A protein and the small-molecule ligand that binds it are described below.
Small molecule (SMILES): N[C@@H](CCC(=O)O)C(=O)O

Binding-site contacts:
Ligand atom N contacts residue SER142 of chain 1.A at 4.1 Å.
Ligand atom OE1 contacts residue THR143 of chain 1.A at 2.7 Å (h-bond).
Ligand atom O contacts residue SER142 of chain 1.A at 2.9 Å (h-bond).
Ligand atom C contacts residue TYR61 of chain 1.A at 3.6 Å (hydrophobic).
Ligand atom O contacts residue GLY141 of chain 1.A at 3.3 Å.
Ligand atom CA contacts residue TYR61 of chain 1.A at 3.9 Å (hydrophobic).
Ligand atom C contacts residue SER142 of chain 1.A at 3.3 Å.
Ligand atom CB contacts residue GLU193 of chain 1.A at 3.9 Å.
Ligand atom OXT contacts residue SER142 of chain 1.A at 4.0 Å.
Ligand atom CB contacts residue TYR61 of chain 1.A at 3.6 Å (hydrophobic).
Ligand atom OE2 contacts residue THR143 of chain 1.A at 3.2 Å (h-bond).
Ligand atom N contacts residue PRO89 of chain 1.A at 2.7 Å (h-bond).
Ligand atom CB contacts residue LEU138 of chain 1.A at 3.9 Å (hydrophobic).
Ligand atom CG contacts residue GLU193 of chain 1.A at 3.5 Å.
Ligand atom OXT contacts residue THR91 of chain 1.A at 3.0 Å (h-bond).
Ligand atom O contacts residue TYR61 of chain 1.A at 3.6 Å.
Ligand atom N contacts residue TYR61 of chain 1.A at 3.8 Å.
Ligand atom CD contacts residue GLU193 of chain 1.A at 3.9 Å.
Ligand atom CD contacts residue LEU138 of chain 1.A at 3.9 Å (hydrophobic).
Ligand atom N contacts residue TYR220 of chain 1.A at 3.7 Å.
Ligand atom CA contacts residue PRO89 of chain 1.A at 4.0 Å (hydrophobic).
Ligand atom OXT contacts residue LEU90 of chain 1.A at 3.5 Å.
Ligand atom OE2 contacts residue GLY141 of chain 1.A at 3.6 Å.
Ligand atom CA contacts residue SER142 of chain 1.A at 3.3 Å.
Ligand atom CA contacts residue THR91 of chain 1.A at 3.5 Å.
Ligand atom CG contacts residue LEU138 of chain 1.A at 3.6 Å (hydrophobic).
Ligand atom OXT contacts residue PRO89 of chain 1.A at 3.6 Å.
Ligand atom N contacts residue THR91 of chain 1.A at 3.0 Å (h-bond).
Ligand atom OE2 contacts residue SER142 of chain 1.A at 3.2 Å (h-bond).
Ligand atom C contacts residue ARG96 of chain 1.A at 3.5 Å.
Ligand atom O contacts residue ARG96 of chain 1.A at 2.9 Å (salt-bridge).
Ligand atom C contacts residue PRO89 of chain 1.A at 4.3 Å (hydrophobic).
Ligand atom OXT contacts residue TYR61 of chain 1.A at 3.4 Å.
Ligand atom CA contacts residue GLU193 of chain 1.A at 3.4 Å.
Ligand atom OE1 contacts residue GLU193 of chain 1.A at 3.7 Å.
Ligand atom C contacts residue THR91 of chain 1.A at 3.6 Å.
Ligand atom N contacts residue GLU193 of chain 1.A at 2.7 Å (salt-bridge).
Ligand atom CD contacts residue THR143 of chain 1.A at 3.4 Å.
Ligand atom OXT contacts residue ARG96 of chain 1.A at 2.8 Å (salt-bridge).
Ligand atom OE2 contacts residue LEU138 of chain 1.A at 4.2 Å.

Sequence of chain 1.A:
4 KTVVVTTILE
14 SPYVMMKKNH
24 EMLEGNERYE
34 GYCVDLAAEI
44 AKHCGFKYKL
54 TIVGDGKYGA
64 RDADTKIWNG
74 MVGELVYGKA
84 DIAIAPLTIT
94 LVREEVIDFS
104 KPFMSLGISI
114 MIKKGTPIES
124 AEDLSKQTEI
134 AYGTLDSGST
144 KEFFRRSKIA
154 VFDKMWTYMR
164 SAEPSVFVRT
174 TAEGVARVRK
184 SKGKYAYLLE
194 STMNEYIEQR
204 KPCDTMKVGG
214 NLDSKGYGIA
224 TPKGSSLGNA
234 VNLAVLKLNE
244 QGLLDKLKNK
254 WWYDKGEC